The protein below binds the small molecule below.
Small molecule (SMILES): CC(=O)N[C@@H]1[C@@H](O)[C@H](O)[C@@H](CO)O[C@H]1O

Sequence of chain 2.A:
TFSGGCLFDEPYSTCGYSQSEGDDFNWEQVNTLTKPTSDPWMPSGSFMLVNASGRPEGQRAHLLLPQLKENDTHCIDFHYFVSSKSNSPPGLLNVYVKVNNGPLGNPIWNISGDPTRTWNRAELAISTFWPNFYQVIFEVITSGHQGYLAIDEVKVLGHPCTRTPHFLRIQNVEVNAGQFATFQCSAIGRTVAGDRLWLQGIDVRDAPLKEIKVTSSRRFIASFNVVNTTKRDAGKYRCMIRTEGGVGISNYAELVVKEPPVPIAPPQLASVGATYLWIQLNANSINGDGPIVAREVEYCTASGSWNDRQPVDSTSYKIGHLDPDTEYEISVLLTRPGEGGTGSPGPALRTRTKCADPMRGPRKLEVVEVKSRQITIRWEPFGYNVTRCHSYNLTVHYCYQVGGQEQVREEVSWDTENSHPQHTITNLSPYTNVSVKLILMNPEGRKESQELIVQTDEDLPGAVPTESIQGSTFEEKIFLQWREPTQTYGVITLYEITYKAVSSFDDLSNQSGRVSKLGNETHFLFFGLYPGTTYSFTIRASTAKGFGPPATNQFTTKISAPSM

Binding-site contacts:
Ligand atom C4 contacts residue ASN434 of chain 2.A at 4.1 Å.
Ligand atom C8 contacts residue TYR432 of chain 2.A at 3.7 Å (hydrophobic).
Ligand atom C3 contacts residue ASN434 of chain 2.A at 3.7 Å.
Ligand atom C5 contacts residue ASN434 of chain 2.A at 3.6 Å.
Ligand atom O7 contacts residue TYR432 of chain 2.A at 3.9 Å.
Ligand atom N2 contacts residue ASN434 of chain 2.A at 2.8 Å (h-bond).
Ligand atom C1 contacts residue ASN434 of chain 2.A at 1.4 Å.
Ligand atom C7 contacts residue GLN456 of chain 2.A at 4.1 Å.
Ligand atom C1 contacts residue GLN456 of chain 2.A at 3.8 Å.
Ligand atom O5 contacts residue ASN434 of chain 2.A at 2.4 Å (h-bond).
Ligand atom O5 contacts residue GLN456 of chain 2.A at 4.5 Å.
Ligand atom O7 contacts residue ASN434 of chain 2.A at 3.7 Å.
Ligand atom O7 contacts residue GLN456 of chain 2.A at 3.0 Å (h-bond).
Ligand atom C7 contacts residue TYR432 of chain 2.A at 4.4 Å (hydrophobic).
Ligand atom C7 contacts residue ASN434 of chain 2.A at 3.5 Å.
Ligand atom C2 contacts residue ASN434 of chain 2.A at 2.3 Å.